Binding-site contacts:
Ligand atom C10 contacts residue PRO199 of chain 1.A at 3.5 Å (hydrophobic).
Ligand atom C9 contacts residue PRO200 of chain 1.A at 3.7 Å (hydrophobic).
Ligand atom C3 contacts residue LEU196 of chain 1.A at 4.0 Å (hydrophobic).
Ligand atom C19 contacts residue PRO200 of chain 1.A at 3.6 Å (hydrophobic).
Ligand atom O1 contacts residue HIS93 of chain 1.A at 3.3 Å.
Ligand atom O2 contacts residue LEU196 of chain 1.A at 3.1 Å.
Ligand atom S1 contacts residue HIS93 of chain 1.A at 3.7 Å.
Ligand atom N1 contacts residue HIS93 of chain 1.A at 3.5 Å (h-bond).
Ligand atom C6 contacts residue GOL1 of chain 1.D at 3.6 Å.
Ligand atom N1 contacts residue GLU105 of chain 1.A at 3.9 Å.
Ligand atom O3 contacts residue ZN1 of chain 1.B at 3.4 Å.
Ligand atom C5 contacts residue THR198 of chain 1.A at 3.6 Å.
Ligand atom O1 contacts residue ZN1 of chain 1.B at 3.1 Å.
Ligand atom S1 contacts residue THR197 of chain 1.A at 3.8 Å.
Ligand atom N2 contacts residue GLY130 of chain 1.A at 3.3 Å.
Ligand atom O1 contacts residue HIS118 of chain 1.A at 3.8 Å.
Ligand atom O4 contacts residue VAL120 of chain 1.A at 3.4 Å.
Ligand atom N1 contacts residue HIS118 of chain 1.A at 3.4 Å (h-bond).
Ligand atom C7 contacts residue LEU139 of chain 1.A at 3.9 Å (hydrophobic).
Ligand atom O3 contacts residue GOL1 of chain 1.D at 3.7 Å.
Ligand atom C6 contacts residue THR198 of chain 1.A at 3.3 Å.
Ligand atom C11 contacts residue THR198 of chain 1.A at 3.0 Å.
Ligand atom C13 contacts residue PHE129 of chain 1.A at 3.4 Å (hydrophobic).
Ligand atom O3 contacts residue HIS93 of chain 1.A at 3.4 Å (h-bond).
Ligand atom C1 contacts residue GOL1 of chain 1.D at 3.8 Å.
Ligand atom C16 contacts residue LEU202 of chain 1.A at 3.5 Å (hydrophobic).
Ligand atom C10 contacts residue PRO200 of chain 1.A at 3.8 Å (hydrophobic).
Ligand atom C12 contacts residue PHE129 of chain 1.A at 3.5 Å (hydrophobic).
Ligand atom C11 contacts residue PRO199 of chain 1.A at 3.2 Å (hydrophobic).
Ligand atom C7 contacts residue VAL120 of chain 1.A at 3.4 Å (hydrophobic).
Ligand atom O2 contacts residue THR197 of chain 1.A at 3.0 Å (h-bond).
Ligand atom N1 contacts residue ZN1 of chain 1.B at 2.1 Å.
Ligand atom N1 contacts residue HIS95 of chain 1.A at 3.4 Å (h-bond).
Ligand atom C5 contacts residue GOL1 of chain 1.D at 4.0 Å.
Ligand atom C2 contacts residue LEU196 of chain 1.A at 4.1 Å (hydrophobic).
Ligand atom N1 contacts residue THR197 of chain 1.A at 2.5 Å (h-bond).
Ligand atom O1 contacts residue VAL120 of chain 1.A at 4.0 Å.
Ligand atom C16 contacts residue PRO200 of chain 1.A at 3.8 Å (hydrophobic).
Ligand atom C7 contacts residue LEU196 of chain 1.A at 3.6 Å (hydrophobic).
Ligand atom S1 contacts residue ZN1 of chain 1.B at 3.0 Å.

This protein binds this small molecule.
Small molecule (SMILES): COc1cc2c(cc1OS(N)(=O)=O)CC[C@@H]1[C@@H]2CC[C@]2(C)[C@@H](CC#N)CC[C@@H]12

Sequence of chain 1.A:
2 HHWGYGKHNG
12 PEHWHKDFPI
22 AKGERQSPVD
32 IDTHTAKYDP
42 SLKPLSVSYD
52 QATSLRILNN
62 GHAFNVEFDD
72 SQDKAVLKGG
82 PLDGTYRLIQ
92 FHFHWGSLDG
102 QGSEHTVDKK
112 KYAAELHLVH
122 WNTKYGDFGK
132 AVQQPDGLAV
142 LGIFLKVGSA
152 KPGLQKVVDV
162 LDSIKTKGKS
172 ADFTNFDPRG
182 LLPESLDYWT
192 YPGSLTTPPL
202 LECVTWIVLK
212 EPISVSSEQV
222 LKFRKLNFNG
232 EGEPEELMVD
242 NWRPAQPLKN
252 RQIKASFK